Binding-site contacts:
Ligand atom O11 contacts residue ASN288 of chain 1.A at 4.0 Å.
Ligand atom C15 contacts residue TYR182 of chain 1.A at 3.9 Å (hydrophobic).
Ligand atom C13 contacts residue TYR182 of chain 1.A at 3.9 Å (hydrophobic).
Ligand atom C08 contacts residue ASN288 of chain 1.A at 4.0 Å.
Ligand atom C24 contacts residue ASN297 of chain 1.A at 4.0 Å.
Ligand atom C29 contacts residue THR301 of chain 1.A at 3.0 Å.
Ligand atom O25 contacts residue TYR88 of chain 1.A at 3.4 Å.
Ligand atom N26 contacts residue ASN297 of chain 1.A at 3.2 Å (h-bond).
Ligand atom N19 contacts residue TYR85 of chain 1.A at 3.5 Å (h-bond).
Ligand atom C28 contacts residue ASN297 of chain 1.A at 3.5 Å.
Ligand atom C16 contacts residue TYR182 of chain 1.A at 4.4 Å (hydrophobic).
Ligand atom C27 contacts residue THR301 of chain 1.A at 4.3 Å.
Ligand atom C16 contacts residue TYR304 of chain 1.A at 3.8 Å (hydrophobic).
Ligand atom O25 contacts residue TYR85 of chain 1.A at 2.5 Å (h-bond).
Ligand atom C12 contacts residue TYR182 of chain 1.A at 4.2 Å (hydrophobic).
Ligand atom C28 contacts residue THR298 of chain 1.A at 3.9 Å.
Ligand atom C20 contacts residue TRP300 of chain 1.A at 3.8 Å (hydrophobic).
Ligand atom C08 contacts residue PHE186 of chain 1.A at 4.3 Å (hydrophobic).
Ligand atom N19 contacts residue TYR304 of chain 1.A at 3.3 Å.
Ligand atom C17 contacts residue TRP300 of chain 1.A at 4.3 Å (hydrophobic).
Ligand atom S21 contacts residue ASN297 of chain 1.A at 4.1 Å.
Ligand atom C06 contacts residue PHE186 of chain 1.A at 3.4 Å (hydrophobic).
Ligand atom CL1 contacts residue PHE186 of chain 1.A at 4.2 Å.
Ligand atom O09 contacts residue ASN288 of chain 1.A at 3.3 Å (h-bond).
Ligand atom CL1 contacts residue ILE183 of chain 1.A at 3.9 Å.
Ligand atom C27 contacts residue ASN297 of chain 1.A at 3.8 Å.
Ligand atom C24 contacts residue TYR88 of chain 1.A at 3.9 Å (hydrophobic).
Ligand atom O25 contacts residue TRP300 of chain 1.A at 4.1 Å.
Ligand atom C17 contacts residue TYR182 of chain 1.A at 4.3 Å (hydrophobic).
Ligand atom C20 contacts residue ASN297 of chain 1.A at 4.2 Å.
Ligand atom N05 contacts residue PHE186 of chain 1.A at 3.9 Å.
Ligand atom C29 contacts residue THR298 of chain 1.A at 3.5 Å.
Ligand atom C29 contacts residue ASN297 of chain 1.A at 3.4 Å.
Ligand atom C10 contacts residue PHE186 of chain 1.A at 4.3 Å (hydrophobic).
Ligand atom C24 contacts residue TRP300 of chain 1.A at 4.0 Å (hydrophobic).
Ligand atom C18 contacts residue TRP300 of chain 1.A at 3.5 Å (hydrophobic).
Ligand atom N19 contacts residue TRP300 of chain 1.A at 3.4 Å.
Ligand atom C24 contacts residue TYR85 of chain 1.A at 3.6 Å (hydrophobic).
Ligand atom C28 contacts residue THR301 of chain 1.A at 4.3 Å.
Ligand atom O11 contacts residue PHE186 of chain 1.A at 4.2 Å.

This protein binds this small molecule.
Small molecule (SMILES): Cc1c(Cl)c(OCC(=O)N2CCN(C)CC2)nc2sc(C(=O)NC3CC3)c(N)c12

Sequence of chain 1.A:
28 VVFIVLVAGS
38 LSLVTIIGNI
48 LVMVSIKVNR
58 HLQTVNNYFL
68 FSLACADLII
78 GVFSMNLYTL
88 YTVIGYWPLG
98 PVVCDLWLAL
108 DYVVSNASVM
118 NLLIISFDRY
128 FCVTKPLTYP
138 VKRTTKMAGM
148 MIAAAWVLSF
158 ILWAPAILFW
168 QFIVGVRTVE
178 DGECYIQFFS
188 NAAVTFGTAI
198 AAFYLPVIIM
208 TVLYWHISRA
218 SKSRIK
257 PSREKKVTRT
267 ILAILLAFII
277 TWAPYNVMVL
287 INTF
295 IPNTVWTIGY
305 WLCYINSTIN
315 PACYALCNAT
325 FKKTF